Sequence of chain 1.C:
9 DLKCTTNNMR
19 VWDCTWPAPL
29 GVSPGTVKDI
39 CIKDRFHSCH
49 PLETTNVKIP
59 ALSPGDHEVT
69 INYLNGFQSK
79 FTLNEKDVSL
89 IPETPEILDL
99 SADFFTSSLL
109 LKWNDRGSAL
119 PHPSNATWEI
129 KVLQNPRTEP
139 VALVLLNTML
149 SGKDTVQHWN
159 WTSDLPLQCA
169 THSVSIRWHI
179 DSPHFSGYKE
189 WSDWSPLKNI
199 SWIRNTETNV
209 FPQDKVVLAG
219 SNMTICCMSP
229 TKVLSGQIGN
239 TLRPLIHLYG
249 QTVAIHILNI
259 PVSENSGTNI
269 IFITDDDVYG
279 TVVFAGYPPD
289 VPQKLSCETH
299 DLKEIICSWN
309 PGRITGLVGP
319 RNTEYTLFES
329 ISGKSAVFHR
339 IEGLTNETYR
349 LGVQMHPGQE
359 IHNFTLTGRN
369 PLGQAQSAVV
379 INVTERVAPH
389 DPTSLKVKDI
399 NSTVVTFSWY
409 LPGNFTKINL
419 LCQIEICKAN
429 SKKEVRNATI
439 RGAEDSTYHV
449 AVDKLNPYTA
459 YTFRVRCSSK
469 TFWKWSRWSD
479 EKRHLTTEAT

Binding-site contacts:
Ligand atom C2 contacts residue ASN220 of chain 1.C at 2.7 Å.
Ligand atom O5 contacts residue ASN220 of chain 1.C at 2.4 Å (h-bond).
Ligand atom C1 contacts residue ASN220 of chain 1.C at 1.4 Å.
Ligand atom N2 contacts residue ASN220 of chain 1.C at 3.1 Å (h-bond).
Ligand atom O7 contacts residue ASN220 of chain 1.C at 4.0 Å.
Ligand atom C6 contacts residue ASN220 of chain 1.C at 4.5 Å.
Ligand atom C3 contacts residue ASN220 of chain 1.C at 3.9 Å.
Ligand atom C4 contacts residue ASN220 of chain 1.C at 4.3 Å.
Ligand atom C7 contacts residue ASN220 of chain 1.C at 4.0 Å.
Ligand atom C5 contacts residue ASN220 of chain 1.C at 3.6 Å.

A protein and the small-molecule ligand that binds it are described below.
Small molecule (SMILES): CC(=O)N[C@H]1[C@H](O[C@H]2[C@H](O)[C@@H](NC(C)=O)CO[C@@H]2CO[C@@H]2O[C@@H](C)[C@@H](O)[C@@H](O)[C@@H]2O)O[C@H](CO)[C@@H](O)[C@@H]1O